Binding-site contacts:
Ligand atom CA2 contacts residue ASP115 of chain 1.A at 3.1 Å.
Ligand atom NC7 contacts residue LEU160 of chain 1.A at 3.8 Å.
Ligand atom NC7 contacts residue ASP110 of chain 1.A at 2.8 Å (salt-bridge).
Ligand atom CB5 contacts residue GLN109 of chain 1.A at 3.7 Å.
Ligand atom NA3 contacts residue ASP115 of chain 1.A at 2.7 Å (salt-bridge).
Ligand atom CB2 contacts residue LYS58 of chain 1.A at 3.7 Å.
Ligand atom NC5 contacts residue MET112 of chain 1.A at 3.2 Å (h-bond).
Ligand atom CB1 contacts residue VAL43 of chain 1.A at 3.8 Å (hydrophobic).
Ligand atom CC4 contacts residue ALA56 of chain 1.A at 3.6 Å (hydrophobic).
Ligand atom CA2 contacts residue LEU160 of chain 1.A at 3.9 Å (hydrophobic).
Ligand atom FB7 contacts residue ILE107 of chain 1.A at 2.8 Å.
Ligand atom CC6 contacts residue MET112 of chain 1.A at 3.3 Å (hydrophobic).
Ligand atom CB1 contacts residue GLN109 of chain 1.A at 3.9 Å.
Ligand atom CB1 contacts residue LYS58 of chain 1.A at 3.9 Å.
Ligand atom CB2 contacts residue ILE107 of chain 1.A at 3.8 Å (hydrophobic).
Ligand atom ND3 contacts residue LYS58 of chain 1.A at 3.9 Å.
Ligand atom NC7 contacts residue ILE88 of chain 1.A at 3.6 Å.
Ligand atom NC7 contacts residue GLN109 of chain 1.A at 3.4 Å (h-bond).
Ligand atom ND3 contacts residue VAL43 of chain 1.A at 3.6 Å.
Ligand atom CB4 contacts residue LYS58 of chain 1.A at 3.7 Å.
Ligand atom NC5 contacts residue ASP110 of chain 1.A at 3.6 Å.
Ligand atom CB2 contacts residue ILE57 of chain 1.A at 3.9 Å (hydrophobic).
Ligand atom CB4 contacts residue GLN109 of chain 1.A at 3.5 Å.
Ligand atom FB7 contacts residue GLN109 of chain 1.A at 3.5 Å.
Ligand atom CB3 contacts residue ILE107 of chain 1.A at 3.7 Å (hydrophobic).
Ligand atom CC6 contacts residue ALA56 of chain 1.A at 3.8 Å (hydrophobic).
Ligand atom CD4 contacts residue VAL43 of chain 1.A at 3.7 Å (hydrophobic).
Ligand atom CC4 contacts residue ASP110 of chain 1.A at 3.6 Å.
Ligand atom FB7 contacts residue VAL108 of chain 1.A at 3.8 Å.
Ligand atom NC3 contacts residue GLN109 of chain 1.A at 3.7 Å.
Ligand atom CB3 contacts residue GLN109 of chain 1.A at 3.4 Å.
Ligand atom CA1 contacts residue LEU160 of chain 1.A at 3.7 Å (hydrophobic).
Ligand atom CB2 contacts residue GLN109 of chain 1.A at 3.7 Å.
Ligand atom NA3 contacts residue SER157 of chain 1.A at 3.6 Å.
Ligand atom NC5 contacts residue ALA56 of chain 1.A at 3.5 Å.
Ligand atom CB2 contacts residue ALA56 of chain 1.A at 3.8 Å (hydrophobic).
Ligand atom CB5 contacts residue LYS58 of chain 1.A at 3.5 Å.
Ligand atom CA2 contacts residue SER157 of chain 1.A at 3.1 Å.
Ligand atom CA4 contacts residue ASP115 of chain 1.A at 3.7 Å.
Ligand atom CB3 contacts residue LYS58 of chain 1.A at 3.6 Å.

This protein binds this small molecule.
Small molecule (SMILES): Nc1nccc(-c2c(-c3ccc(F)cc3)ncn2C2CCNCC2)n1

Sequence of chain 1.A:
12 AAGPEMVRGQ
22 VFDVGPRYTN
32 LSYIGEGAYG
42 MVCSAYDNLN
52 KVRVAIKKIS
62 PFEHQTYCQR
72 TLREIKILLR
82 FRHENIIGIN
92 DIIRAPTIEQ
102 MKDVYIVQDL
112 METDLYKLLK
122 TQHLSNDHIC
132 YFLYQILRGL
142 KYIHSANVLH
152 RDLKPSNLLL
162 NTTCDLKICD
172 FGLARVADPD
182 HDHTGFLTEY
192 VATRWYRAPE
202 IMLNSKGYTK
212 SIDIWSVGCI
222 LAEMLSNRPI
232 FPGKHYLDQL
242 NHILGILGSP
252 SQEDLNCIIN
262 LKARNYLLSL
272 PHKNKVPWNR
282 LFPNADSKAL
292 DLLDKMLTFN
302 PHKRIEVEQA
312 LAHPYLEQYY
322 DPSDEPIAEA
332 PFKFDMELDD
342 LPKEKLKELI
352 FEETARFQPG